The small molecule below binds the protein below.
Small molecule (SMILES): O=C(NCc1ccc(F)cc1)c1c(O)n(O)c(=O)c2ccccc12

Sequence of chain 2.A:
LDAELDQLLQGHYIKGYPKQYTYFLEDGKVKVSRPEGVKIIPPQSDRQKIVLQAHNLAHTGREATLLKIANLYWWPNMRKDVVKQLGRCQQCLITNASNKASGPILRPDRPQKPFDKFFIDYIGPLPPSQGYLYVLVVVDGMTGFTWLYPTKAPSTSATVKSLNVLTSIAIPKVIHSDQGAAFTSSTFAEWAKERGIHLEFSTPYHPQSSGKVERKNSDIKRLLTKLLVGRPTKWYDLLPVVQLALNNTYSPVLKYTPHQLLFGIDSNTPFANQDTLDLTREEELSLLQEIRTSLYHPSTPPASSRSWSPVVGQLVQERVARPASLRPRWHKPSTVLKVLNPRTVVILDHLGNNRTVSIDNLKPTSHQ

Binding-site contacts:
Ligand atom C21 contacts residue ARG332 of chain 2.A at 4.2 Å.
Ligand atom C10 contacts residue GLU224 of chain 2.A at 3.6 Å.
Ligand atom O16 contacts residue MG1 of chain 2.I at 2.2 Å.
Ligand atom C8 contacts residue GLN218 of chain 2.A at 3.8 Å.
Ligand atom O14 contacts residue GLU224 of chain 2.A at 2.6 Å (salt-bridge).
Ligand atom O1 contacts residue PRO217 of chain 2.A at 4.1 Å.
Ligand atom C13 contacts residue ASP131 of chain 2.A at 4.0 Å.
Ligand atom C7 contacts residue PRO217 of chain 2.A at 3.9 Å (hydrophobic).
Ligand atom C13 contacts residue MG1 of chain 2.I at 2.5 Å.
Ligand atom O18 contacts residue ASP131 of chain 2.A at 4.0 Å.
Ligand atom N15 contacts residue MG1 of chain 2.H at 2.7 Å.
Ligand atom C17 contacts residue MG1 of chain 2.I at 4.1 Å.
Ligand atom N15 contacts residue MG1 of chain 2.I at 2.7 Å.
Ligand atom O18 contacts residue MG1 of chain 2.H at 2.2 Å.
Ligand atom O14 contacts residue ASP131 of chain 2.A at 3.4 Å (salt-bridge).
Ligand atom O16 contacts residue MG1 of chain 2.H at 1.8 Å.
Ligand atom C10 contacts residue PRO217 of chain 2.A at 3.6 Å (hydrophobic).
Ligand atom C13 contacts residue GLU224 of chain 2.A at 3.4 Å.
Ligand atom C17 contacts residue ASP188 of chain 2.A at 4.0 Å.
Ligand atom C8 contacts residue PRO217 of chain 2.A at 3.8 Å (hydrophobic).
Ligand atom N15 contacts residue ASP188 of chain 2.A at 4.2 Å.
Ligand atom O16 contacts residue ASP188 of chain 2.A at 3.2 Å (salt-bridge).
Ligand atom C12 contacts residue MG1 of chain 2.I at 3.9 Å.
Ligand atom O16 contacts residue ASP131 of chain 2.A at 2.3 Å (salt-bridge).
Ligand atom C11 contacts residue PRO217 of chain 2.A at 3.6 Å (hydrophobic).
Ligand atom N3 contacts residue PRO217 of chain 2.A at 4.0 Å.
Ligand atom N15 contacts residue GLU224 of chain 2.A at 3.5 Å (salt-bridge).
Ligand atom C17 contacts residue MG1 of chain 2.H at 2.7 Å.
Ligand atom O14 contacts residue MG1 of chain 2.I at 1.7 Å.
Ligand atom N3 contacts residue MG1 of chain 2.I at 4.1 Å.
Ligand atom O16 contacts residue GLU224 of chain 2.A at 3.1 Å (salt-bridge).
Ligand atom O18 contacts residue ASP188 of chain 2.A at 3.0 Å (salt-bridge).
Ligand atom C5 contacts residue PRO217 of chain 2.A at 3.7 Å (hydrophobic).
Ligand atom C2 contacts residue PRO217 of chain 2.A at 3.9 Å (hydrophobic).
Ligand atom C11 contacts residue GLU224 of chain 2.A at 3.5 Å.
Ligand atom F9 contacts residue GLN218 of chain 2.A at 3.3 Å.
Ligand atom C13 contacts residue MG1 of chain 2.H at 4.0 Å.
Ligand atom C6 contacts residue PRO217 of chain 2.A at 3.8 Å (hydrophobic).
Ligand atom O16 contacts residue TYR132 of chain 2.A at 4.0 Å.
Ligand atom N15 contacts residue ASP131 of chain 2.A at 3.5 Å (salt-bridge).